The small molecule below binds the protein below.
Small molecule (SMILES): CCCCCc1cc(O)c2c(c1)OC(C)(C)[C@@H]1CCC(C)=C[C@@H]21

Binding-site contacts:
Ligand atom C8 contacts residue SER320 of chain 1.E at 4.4 Å.
Ligand atom C7 contacts residue PHE418 of chain 1.E at 3.5 Å (hydrophobic).
Ligand atom C2 contacts residue PHE418 of chain 1.E at 4.5 Å (hydrophobic).
Ligand atom C18 contacts residue VAL413 of chain 1.E at 4.3 Å (hydrophobic).
Ligand atom O1 contacts residue ALA417 of chain 1.E at 4.3 Å.
Ligand atom O2 contacts residue PHE418 of chain 1.E at 3.4 Å.
Ligand atom C10 contacts residue VAL421 of chain 1.E at 4.0 Å (hydrophobic).
Ligand atom C14 contacts residue VAL421 of chain 1.E at 3.8 Å (hydrophobic).
Ligand atom C11 contacts residue VAL421 of chain 1.E at 3.7 Å (hydrophobic).
Ligand atom C6 contacts residue PHE418 of chain 1.E at 4.3 Å (hydrophobic).
Ligand atom O2 contacts residue SER320 of chain 1.E at 3.0 Å (h-bond).
Ligand atom C4 contacts residue SER320 of chain 1.E at 4.3 Å.
Ligand atom C15 contacts residue ALA417 of chain 1.E at 3.6 Å (hydrophobic).
Ligand atom C15 contacts residue VAL421 of chain 1.E at 3.9 Å (hydrophobic).
Ligand atom C15 contacts residue PHE418 of chain 1.E at 3.9 Å (hydrophobic).
Ligand atom C4 contacts residue PHE418 of chain 1.E at 3.4 Å (hydrophobic).
Ligand atom C13 contacts residue VAL421 of chain 1.E at 4.4 Å (hydrophobic).
Ligand atom C3 contacts residue PHE418 of chain 1.E at 3.9 Å (hydrophobic).
Ligand atom C8 contacts residue PHE418 of chain 1.E at 4.2 Å (hydrophobic).
Ligand atom C5 contacts residue PHE418 of chain 1.E at 3.6 Å (hydrophobic).
Ligand atom C10 contacts residue PHE317 of chain 1.E at 4.4 Å (hydrophobic).

Sequence of chain 1.E:
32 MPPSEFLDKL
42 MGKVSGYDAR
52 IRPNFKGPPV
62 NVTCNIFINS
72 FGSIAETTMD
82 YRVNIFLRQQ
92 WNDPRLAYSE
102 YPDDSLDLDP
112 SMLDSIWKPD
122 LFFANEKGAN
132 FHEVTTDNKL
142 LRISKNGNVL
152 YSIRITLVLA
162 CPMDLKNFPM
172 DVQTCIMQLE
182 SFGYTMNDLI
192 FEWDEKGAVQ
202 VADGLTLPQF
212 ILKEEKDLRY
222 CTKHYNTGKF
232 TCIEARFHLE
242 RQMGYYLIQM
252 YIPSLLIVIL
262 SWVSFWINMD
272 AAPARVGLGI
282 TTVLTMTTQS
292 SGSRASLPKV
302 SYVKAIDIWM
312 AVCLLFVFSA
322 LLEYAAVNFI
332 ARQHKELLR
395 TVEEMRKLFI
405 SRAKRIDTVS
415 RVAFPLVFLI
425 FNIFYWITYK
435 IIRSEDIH